Sequence of chain 4.A:
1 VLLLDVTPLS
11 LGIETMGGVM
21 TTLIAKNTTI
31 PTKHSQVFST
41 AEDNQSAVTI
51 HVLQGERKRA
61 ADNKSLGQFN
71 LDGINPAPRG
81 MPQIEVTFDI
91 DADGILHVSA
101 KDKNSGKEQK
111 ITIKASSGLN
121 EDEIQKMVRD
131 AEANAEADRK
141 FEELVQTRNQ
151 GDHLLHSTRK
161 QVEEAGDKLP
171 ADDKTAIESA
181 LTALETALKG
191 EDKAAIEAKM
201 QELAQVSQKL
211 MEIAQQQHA

Binding-site contacts:
Ligand atom CD2 contacts residue THR40 of chain 4.A at 3.7 Å.
Ligand atom C contacts residue THR49 of chain 4.A at 3.9 Å.
Ligand atom CG2 contacts residue VAL48 of chain 4.A at 3.8 Å (hydrophobic).
Ligand atom CB contacts residue PHE38 of chain 4.A at 3.8 Å (hydrophobic).
Ligand atom CD2 contacts residue ALA41 of chain 4.A at 3.7 Å (hydrophobic).
Ligand atom CB contacts residue GLN45 of chain 4.A at 3.8 Å.
Ligand atom CG contacts residue THR40 of chain 4.A at 3.4 Å.
Ligand atom O contacts residue PHE38 of chain 4.A at 3.5 Å.
Ligand atom CB contacts residue ALA41 of chain 4.A at 3.8 Å (hydrophobic).
Ligand atom CD contacts residue ALA47 of chain 4.A at 3.5 Å (hydrophobic).
Ligand atom CD1 contacts residue THR40 of chain 4.A at 3.5 Å.
Ligand atom CB contacts residue GLN150 of chain 2.A at 3.5 Å.
Ligand atom O contacts residue MET16 of chain 4.A at 2.9 Å (h-bond).
Ligand atom CG2 contacts residue THR49 of chain 4.A at 3.1 Å.
Ligand atom CD1 contacts residue PHE38 of chain 4.A at 3.2 Å (hydrophobic).
Ligand atom C contacts residue GLN45 of chain 4.A at 3.3 Å.
Ligand atom CG contacts residue ASN70 of chain 4.A at 3.5 Å.
Ligand atom CE1 contacts residue THR40 of chain 4.A at 3.8 Å.
Ligand atom CA contacts residue GLN45 of chain 4.A at 3.5 Å.
Ligand atom CB contacts residue ALA47 of chain 4.A at 3.7 Å (hydrophobic).
Ligand atom CZ contacts residue GLY80 of chain 4.A at 3.9 Å.
Ligand atom O contacts residue ALA41 of chain 4.A at 3.4 Å (h-bond).
Ligand atom O contacts residue THR15 of chain 4.A at 3.4 Å.
Ligand atom O contacts residue SER39 of chain 4.A at 3.1 Å (h-bond).
Ligand atom N contacts residue GLN150 of chain 2.A at 3.7 Å.
Ligand atom OH contacts residue GLY80 of chain 4.A at 3.8 Å.
Ligand atom C contacts residue SER39 of chain 4.A at 3.6 Å.
Ligand atom O contacts residue THR49 of chain 4.A at 3.2 Å (h-bond).
Ligand atom CE1 contacts residue GLY80 of chain 4.A at 3.5 Å.
Ligand atom CA contacts residue ALA47 of chain 4.A at 3.4 Å (hydrophobic).
Ligand atom CG contacts residue ALA47 of chain 4.A at 3.7 Å (hydrophobic).
Ligand atom CA contacts residue THR49 of chain 4.A at 3.8 Å.
Ligand atom N contacts residue GLN45 of chain 4.A at 3.2 Å (h-bond).
Ligand atom O contacts residue GLN45 of chain 4.A at 3.0 Å (h-bond).
Ligand atom CG1 contacts residue THR15 of chain 4.A at 3.3 Å.
Ligand atom O contacts residue VAL48 of chain 4.A at 3.7 Å.
Ligand atom CA contacts residue SER39 of chain 4.A at 3.3 Å.
Ligand atom O contacts residue GLN45 of chain 4.A at 3.7 Å.
Ligand atom N contacts residue SER39 of chain 4.A at 3.0 Å (h-bond).
Ligand atom CB contacts residue ASN70 of chain 4.A at 3.6 Å.

The small molecule below binds the protein below.
Small molecule (SMILES): CC[C@H](C)[C@H](NC(=O)[C@H](Cc1ccc(O)cc1)NC(=O)[C@@H](NC(=O)[C@@H]1CCCN1)C(C)C)C(=O)N1CCC[C@H]1C(=O)N1CCC[C@H]1C(=O)N1CCC[C@H]1C(N)=O

Sequence of chain 2.A:
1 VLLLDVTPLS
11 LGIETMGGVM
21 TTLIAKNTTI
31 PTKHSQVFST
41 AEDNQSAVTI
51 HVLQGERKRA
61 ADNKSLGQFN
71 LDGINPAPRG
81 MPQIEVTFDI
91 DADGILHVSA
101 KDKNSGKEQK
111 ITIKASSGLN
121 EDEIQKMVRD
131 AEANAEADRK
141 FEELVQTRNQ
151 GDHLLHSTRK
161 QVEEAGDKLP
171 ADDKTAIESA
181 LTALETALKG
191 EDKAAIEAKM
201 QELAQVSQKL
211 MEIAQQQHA